Sequence of chain 1.Y:
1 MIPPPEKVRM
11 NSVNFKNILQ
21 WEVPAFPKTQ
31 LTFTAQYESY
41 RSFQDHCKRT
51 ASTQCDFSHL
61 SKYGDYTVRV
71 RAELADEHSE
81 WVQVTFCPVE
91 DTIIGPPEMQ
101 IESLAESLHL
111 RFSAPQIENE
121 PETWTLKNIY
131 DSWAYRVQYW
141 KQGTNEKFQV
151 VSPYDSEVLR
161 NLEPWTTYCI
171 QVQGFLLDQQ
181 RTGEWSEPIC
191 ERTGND

This protein binds this small molecule.
Small molecule (SMILES): CC(=O)N[C@H]1[C@H](O[C@H]2[C@H](O)[C@@H](NC(C)=O)CO[C@@H]2CO[C@@H]2O[C@@H](C)[C@@H](O)[C@@H](O)[C@@H]2O)O[C@H](CO)[C@@H](O[C@@H]2O[C@H](CO)[C@@H](O)[C@H](O)[C@@H]2O)[C@@H]1O

Sequence of chain 1.W:
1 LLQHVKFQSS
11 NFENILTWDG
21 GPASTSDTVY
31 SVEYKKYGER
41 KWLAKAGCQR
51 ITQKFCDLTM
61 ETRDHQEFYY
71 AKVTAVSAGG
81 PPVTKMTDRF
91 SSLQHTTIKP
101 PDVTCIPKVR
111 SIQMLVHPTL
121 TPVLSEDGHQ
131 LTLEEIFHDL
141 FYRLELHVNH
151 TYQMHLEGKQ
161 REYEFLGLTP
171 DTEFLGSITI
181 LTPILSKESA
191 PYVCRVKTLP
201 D

Binding-site contacts:
Ligand atom C1 contacts residue ASN149 of chain 1.W at 1.4 Å.
Ligand atom O5 contacts residue GOL1 of chain 1.NB at 4.0 Å.
Ligand atom C1 contacts residue VAL148 of chain 1.W at 4.2 Å (hydrophobic).
Ligand atom C4 contacts residue ASN149 of chain 1.W at 4.2 Å.
Ligand atom C6 contacts residue TYR152 of chain 1.W at 3.8 Å (hydrophobic).
Ligand atom C4 contacts residue THR169 of chain 1.W at 3.9 Å.
Ligand atom O3 contacts residue THR172 of chain 1.W at 3.4 Å.
Ligand atom C6 contacts residue GOL1 of chain 1.NB at 3.4 Å.
Ligand atom C7 contacts residue TYR152 of chain 1.W at 4.2 Å (hydrophobic).
Ligand atom C4 contacts residue PHE174 of chain 1.W at 3.8 Å (hydrophobic).
Ligand atom O4 contacts residue GLY167 of chain 1.W at 4.0 Å.
Ligand atom O5 contacts residue TYR152 of chain 1.W at 3.9 Å.
Ligand atom C3 contacts residue THR169 of chain 1.W at 3.5 Å.
Ligand atom C1 contacts residue TYR152 of chain 1.W at 4.2 Å (hydrophobic).
Ligand atom C7 contacts residue ASN149 of chain 1.W at 4.0 Å.
Ligand atom O4 contacts residue THR169 of chain 1.W at 2.9 Å (h-bond).
Ligand atom C1 contacts residue THR151 of chain 1.W at 4.0 Å.
Ligand atom C5 contacts residue ASN149 of chain 1.W at 3.7 Å.
Ligand atom C8 contacts residue TYR152 of chain 1.W at 3.4 Å (hydrophobic).
Ligand atom C8 contacts residue SER103 of chain 1.Y at 4.3 Å.
Ligand atom O3 contacts residue GOL1 of chain 1.NB at 4.0 Å.
Ligand atom O3 contacts residue THR169 of chain 1.W at 2.2 Å (h-bond).
Ligand atom N2 contacts residue THR151 of chain 1.W at 4.2 Å.
Ligand atom C2 contacts residue THR169 of chain 1.W at 3.9 Å.
Ligand atom C6 contacts residue MET154 of chain 1.W at 4.1 Å (hydrophobic).
Ligand atom C6 contacts residue LEU168 of chain 1.W at 4.0 Å (hydrophobic).
Ligand atom O6 contacts residue VAL148 of chain 1.W at 4.1 Å.
Ligand atom C5 contacts residue GOL1 of chain 1.NB at 4.0 Å.
Ligand atom C3 contacts residue ASN149 of chain 1.W at 3.8 Å.
Ligand atom N2 contacts residue ASN149 of chain 1.W at 2.9 Å (h-bond).
Ligand atom C2 contacts residue ASN149 of chain 1.W at 2.5 Å.
Ligand atom C8 contacts residue GOL1 of chain 1.NB at 4.3 Å.
Ligand atom O4 contacts residue PHE174 of chain 1.W at 4.2 Å.
Ligand atom O5 contacts residue VAL148 of chain 1.W at 3.6 Å.
Ligand atom O5 contacts residue ASN149 of chain 1.W at 2.4 Å (h-bond).
Ligand atom C5 contacts residue TYR152 of chain 1.W at 3.9 Å (hydrophobic).
Ligand atom O4 contacts residue LEU168 of chain 1.W at 3.4 Å.
Ligand atom C4 contacts residue GOL1 of chain 1.NB at 4.1 Å.
Ligand atom C6 contacts residue TYR152 of chain 1.W at 3.7 Å (hydrophobic).
Ligand atom O3 contacts residue PHE174 of chain 1.W at 4.1 Å.